Sequence of chain 1.A:
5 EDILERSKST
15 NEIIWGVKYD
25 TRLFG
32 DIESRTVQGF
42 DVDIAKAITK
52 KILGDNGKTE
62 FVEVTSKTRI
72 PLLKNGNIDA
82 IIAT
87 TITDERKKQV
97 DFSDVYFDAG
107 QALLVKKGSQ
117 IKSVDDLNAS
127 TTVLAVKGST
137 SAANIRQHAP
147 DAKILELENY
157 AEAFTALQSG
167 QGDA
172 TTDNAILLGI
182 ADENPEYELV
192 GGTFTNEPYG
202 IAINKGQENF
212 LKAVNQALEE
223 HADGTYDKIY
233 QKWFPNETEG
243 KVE

Binding-site contacts:
Ligand atom OXT contacts residue ARG92 of chain 1.A at 2.8 Å (salt-bridge).
Ligand atom CD contacts residue SER67 of chain 1.A at 3.2 Å.
Ligand atom CD contacts residue LYS22 of chain 1.A at 3.8 Å.
Ligand atom C contacts residue ARG70 of chain 1.A at 3.8 Å.
Ligand atom CD contacts residue ARG70 of chain 1.A at 3.6 Å.
Ligand atom O contacts residue MSE86 of chain 1.A at 3.6 Å.
Ligand atom CG contacts residue THR85 of chain 1.A at 3.6 Å.
Ligand atom OXT contacts residue ARG70 of chain 1.A at 3.9 Å.
Ligand atom CA contacts residue THR85 of chain 1.A at 3.8 Å.
Ligand atom CD contacts residue THR85 of chain 1.A at 3.5 Å.
Ligand atom CG contacts residue TYR156 of chain 1.A at 3.7 Å (hydrophobic).
Ligand atom O contacts residue THR85 of chain 1.A at 3.3 Å (h-bond).
Ligand atom N contacts residue THR85 of chain 1.A at 2.9 Å (h-bond).
Ligand atom C contacts residue THR87 of chain 1.A at 3.6 Å.
Ligand atom CB contacts residue ASP174 of chain 1.A at 3.6 Å.
Ligand atom N contacts residue THR87 of chain 1.A at 2.8 Å (h-bond).
Ligand atom CG contacts residue ASP174 of chain 1.A at 3.7 Å.
Ligand atom OE1 contacts residue TYR156 of chain 1.A at 3.9 Å.
Ligand atom CA contacts residue ASP174 of chain 1.A at 3.5 Å.
Ligand atom CA contacts residue THR87 of chain 1.A at 3.4 Å.
Ligand atom CD contacts residue TYR156 of chain 1.A at 3.9 Å (hydrophobic).
Ligand atom C contacts residue THR136 of chain 1.A at 3.6 Å.
Ligand atom OE1 contacts residue ARG70 of chain 1.A at 2.9 Å (salt-bridge).
Ligand atom O contacts residue ARG92 of chain 1.A at 2.8 Å (salt-bridge).
Ligand atom O contacts residue THR87 of chain 1.A at 2.9 Å (h-bond).
Ligand atom C contacts residue ARG92 of chain 1.A at 3.5 Å.
Ligand atom OE1 contacts residue SER67 of chain 1.A at 3.1 Å (h-bond).
Ligand atom OE2 contacts residue SER67 of chain 1.A at 2.7 Å (h-bond).
Ligand atom OE2 contacts residue ARG70 of chain 1.A at 3.1 Å (salt-bridge).
Ligand atom N contacts residue TYR200 of chain 1.A at 3.6 Å.
Ligand atom OE1 contacts residue THR85 of chain 1.A at 2.8 Å (h-bond).
Ligand atom CA contacts residue THR136 of chain 1.A at 3.8 Å.
Ligand atom OE1 contacts residue LYS22 of chain 1.A at 2.8 Å (salt-bridge).
Ligand atom CB contacts residue THR136 of chain 1.A at 3.9 Å.
Ligand atom O contacts residue ARG70 of chain 1.A at 3.2 Å (salt-bridge).
Ligand atom N contacts residue GLU198 of chain 1.A at 3.9 Å.
Ligand atom N contacts residue ASP174 of chain 1.A at 2.7 Å (salt-bridge).
Ligand atom CA contacts residue GLU198 of chain 1.A at 3.8 Å.
Ligand atom OE1 contacts residue ALA84 of chain 1.A at 3.7 Å.
Ligand atom OXT contacts residue THR136 of chain 1.A at 2.7 Å (h-bond).

The small molecule below binds the protein below.
Small molecule (SMILES): N[C@@H](CCC(=O)O)C(=O)O